Sequence of chain 1.F:
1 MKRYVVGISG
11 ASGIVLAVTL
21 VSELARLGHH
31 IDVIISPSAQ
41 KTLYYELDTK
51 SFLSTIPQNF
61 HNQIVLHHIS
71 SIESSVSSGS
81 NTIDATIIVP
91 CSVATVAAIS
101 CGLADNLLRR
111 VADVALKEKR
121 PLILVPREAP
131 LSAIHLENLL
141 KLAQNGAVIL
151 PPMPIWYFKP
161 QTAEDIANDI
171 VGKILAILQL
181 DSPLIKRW

Binding-site contacts:
Ligand atom PAJ contacts residue GLU128 of chain 1.F at 4.1 Å.
Ligand atom CAF contacts residue FMN1 of chain 1.X at 3.4 Å.
Ligand atom CAB contacts residue FMN1 of chain 1.X at 3.4 Å.
Ligand atom OAE contacts residue ARG127 of chain 1.F at 4.0 Å.
Ligand atom OAH contacts residue FMN1 of chain 1.X at 4.5 Å.
Ligand atom OAD contacts residue LYS117 of chain 1.B at 2.6 Å (salt-bridge).
Ligand atom OAE contacts residue GLU128 of chain 1.F at 4.0 Å.
Ligand atom OAC contacts residue GLU128 of chain 1.F at 3.6 Å.
Ligand atom OAC contacts residue FMN1 of chain 1.X at 3.1 Å.
Ligand atom OAE contacts residue LYS117 of chain 1.B at 4.5 Å.
Ligand atom OAE contacts residue TYR157 of chain 1.J at 3.9 Å.
Ligand atom OAC contacts residue LYS117 of chain 1.B at 4.4 Å.
Ligand atom PAJ contacts residue LYS117 of chain 1.B at 4.0 Å.
Ligand atom OAE contacts residue FMN1 of chain 1.X at 3.7 Å.
Ligand atom CAG contacts residue FMN1 of chain 1.X at 3.4 Å.
Ligand atom OAH contacts residue TYR157 of chain 1.J at 4.3 Å.
Ligand atom CAG contacts residue TYR157 of chain 1.J at 4.2 Å (hydrophobic).
Ligand atom OAD contacts residue GLU128 of chain 1.F at 3.6 Å (salt-bridge).
Ligand atom CAA contacts residue FMN1 of chain 1.X at 3.6 Å.
Ligand atom PAJ contacts residue FMN1 of chain 1.X at 4.1 Å.
Ligand atom CAI contacts residue FMN1 of chain 1.X at 3.4 Å.

This protein binds this small molecule.
Small molecule (SMILES): CC(C)=CCOP(=O)(O)O

Sequence of chain 1.J:
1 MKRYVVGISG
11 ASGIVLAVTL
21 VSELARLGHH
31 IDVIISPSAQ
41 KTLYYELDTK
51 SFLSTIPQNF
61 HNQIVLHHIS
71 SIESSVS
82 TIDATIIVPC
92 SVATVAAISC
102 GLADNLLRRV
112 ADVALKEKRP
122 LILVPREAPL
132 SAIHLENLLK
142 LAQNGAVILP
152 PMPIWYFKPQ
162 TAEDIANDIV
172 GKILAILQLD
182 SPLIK

Sequence of chain 1.B:
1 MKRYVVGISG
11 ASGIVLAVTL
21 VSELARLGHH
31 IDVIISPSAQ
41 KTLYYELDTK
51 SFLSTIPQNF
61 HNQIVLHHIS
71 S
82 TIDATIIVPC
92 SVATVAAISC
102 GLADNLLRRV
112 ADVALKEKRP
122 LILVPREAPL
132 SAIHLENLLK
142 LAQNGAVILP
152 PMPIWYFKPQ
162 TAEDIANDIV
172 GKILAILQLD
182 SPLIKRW